Sequence of chain 1.C:
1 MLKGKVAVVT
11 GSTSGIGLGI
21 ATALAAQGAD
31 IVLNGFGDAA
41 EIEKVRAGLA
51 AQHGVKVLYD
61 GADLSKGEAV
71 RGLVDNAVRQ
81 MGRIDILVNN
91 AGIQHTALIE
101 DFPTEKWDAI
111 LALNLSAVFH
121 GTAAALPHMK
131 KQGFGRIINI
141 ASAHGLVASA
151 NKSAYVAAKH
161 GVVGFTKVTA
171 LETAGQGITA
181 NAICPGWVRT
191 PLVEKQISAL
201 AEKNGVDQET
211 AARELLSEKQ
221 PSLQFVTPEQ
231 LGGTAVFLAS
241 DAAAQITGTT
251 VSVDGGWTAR

Binding-site contacts:
Ligand atom C contacts residue TYR155 of chain 1.C at 4.1 Å (hydrophobic).
Ligand atom CG2 contacts residue PRO185 of chain 1.C at 4.3 Å (hydrophobic).
Ligand atom CG2 contacts residue GLY186 of chain 1.C at 4.4 Å.
Ligand atom CA contacts residue TYR155 of chain 1.C at 3.4 Å (hydrophobic).
Ligand atom OA contacts residue GLN94 of chain 1.C at 2.9 Å (h-bond).
Ligand atom CG2 contacts residue NAD1 of chain 1.K at 3.6 Å.
Ligand atom CB contacts residue TYR155 of chain 1.C at 3.4 Å (hydrophobic).
Ligand atom OG1 contacts residue HIS144 of chain 1.C at 4.3 Å.
Ligand atom C contacts residue LEU192 of chain 1.C at 4.1 Å (hydrophobic).
Ligand atom CG2 contacts residue SER142 of chain 1.C at 3.6 Å.
Ligand atom OB contacts residue TRP187 of chain 1.C at 3.9 Å.
Ligand atom C contacts residue GLN94 of chain 1.C at 3.2 Å.
Ligand atom C contacts residue TRP187 of chain 1.C at 3.6 Å (hydrophobic).
Ligand atom OB contacts residue HIS144 of chain 1.C at 3.1 Å (h-bond).
Ligand atom OA contacts residue LEU192 of chain 1.C at 3.4 Å.
Ligand atom CG2 contacts residue HIS144 of chain 1.C at 4.0 Å.
Ligand atom CA contacts residue LEU192 of chain 1.C at 3.9 Å (hydrophobic).
Ligand atom C contacts residue GLN196 of chain 1.C at 3.8 Å.
Ligand atom OA contacts residue LYS152 of chain 1.C at 3.3 Å (salt-bridge).
Ligand atom CG2 contacts residue TRP187 of chain 1.C at 3.9 Å (hydrophobic).
Ligand atom CB contacts residue SER142 of chain 1.C at 3.2 Å.
Ligand atom CB contacts residue NAD1 of chain 1.K at 3.7 Å.
Ligand atom OB contacts residue LYS152 of chain 1.C at 2.8 Å (salt-bridge).
Ligand atom OG1 contacts residue SER142 of chain 1.C at 2.5 Å (h-bond).
Ligand atom CA contacts residue NAD1 of chain 1.K at 4.0 Å.
Ligand atom CA contacts residue GLN94 of chain 1.C at 4.3 Å.
Ligand atom OB contacts residue TYR155 of chain 1.C at 4.0 Å.
Ligand atom CG2 contacts residue TRP257 of chain 1.C at 3.7 Å (hydrophobic).
Ligand atom CA contacts residue HIS144 of chain 1.C at 4.5 Å.
Ligand atom CA contacts residue TRP187 of chain 1.C at 3.9 Å (hydrophobic).
Ligand atom C contacts residue HIS144 of chain 1.C at 4.1 Å.
Ligand atom OA contacts residue GLN196 of chain 1.C at 2.7 Å (h-bond).
Ligand atom OG1 contacts residue NAD1 of chain 1.K at 2.8 Å.
Ligand atom OA contacts residue TRP187 of chain 1.C at 3.8 Å.
Ligand atom CB contacts residue HIS144 of chain 1.C at 3.5 Å.
Ligand atom OB contacts residue GLN94 of chain 1.C at 3.3 Å (h-bond).
Ligand atom OG1 contacts residue TYR155 of chain 1.C at 2.5 Å (h-bond).
Ligand atom C contacts residue LYS152 of chain 1.C at 3.4 Å.

This protein binds this small molecule.
Small molecule (SMILES): C[C@H](O)CC(=O)O